Sequence of chain 1.C:
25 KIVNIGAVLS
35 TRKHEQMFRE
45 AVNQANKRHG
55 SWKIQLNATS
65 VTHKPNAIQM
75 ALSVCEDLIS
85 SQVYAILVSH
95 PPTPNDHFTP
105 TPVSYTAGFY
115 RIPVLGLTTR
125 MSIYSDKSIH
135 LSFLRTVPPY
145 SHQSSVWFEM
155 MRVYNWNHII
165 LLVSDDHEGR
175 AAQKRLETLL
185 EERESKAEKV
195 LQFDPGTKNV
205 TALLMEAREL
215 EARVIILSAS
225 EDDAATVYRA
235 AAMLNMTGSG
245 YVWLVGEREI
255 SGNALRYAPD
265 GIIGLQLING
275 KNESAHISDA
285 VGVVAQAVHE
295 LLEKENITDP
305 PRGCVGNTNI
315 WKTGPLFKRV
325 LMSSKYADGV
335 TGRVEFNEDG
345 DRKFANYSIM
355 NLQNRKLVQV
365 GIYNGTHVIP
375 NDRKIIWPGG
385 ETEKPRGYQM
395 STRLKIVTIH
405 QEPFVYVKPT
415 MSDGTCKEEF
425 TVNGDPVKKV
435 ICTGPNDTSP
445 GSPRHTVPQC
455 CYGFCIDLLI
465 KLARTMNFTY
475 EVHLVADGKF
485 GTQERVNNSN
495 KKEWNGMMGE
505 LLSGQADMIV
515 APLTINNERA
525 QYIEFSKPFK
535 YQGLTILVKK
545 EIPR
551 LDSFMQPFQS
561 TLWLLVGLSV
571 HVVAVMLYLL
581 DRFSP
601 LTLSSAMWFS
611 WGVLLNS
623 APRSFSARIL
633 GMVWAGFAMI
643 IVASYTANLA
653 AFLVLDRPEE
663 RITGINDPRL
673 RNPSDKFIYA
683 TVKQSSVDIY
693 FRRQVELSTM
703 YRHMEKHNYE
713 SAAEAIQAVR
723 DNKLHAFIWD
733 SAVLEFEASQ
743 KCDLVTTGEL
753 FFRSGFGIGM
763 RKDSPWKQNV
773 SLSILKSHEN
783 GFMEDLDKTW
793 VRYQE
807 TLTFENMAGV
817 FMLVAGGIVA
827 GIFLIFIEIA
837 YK

A protein and the small-molecule ligand that binds it are described below.
Small molecule (SMILES): CC(=O)N[C@@H]1[C@@H](O)[C@H](O)[C@@H](CO)O[C@H]1O

Binding-site contacts:
Ligand atom C7 contacts residue ASN440 of chain 1.C at 4.0 Å.
Ligand atom C6 contacts residue ARG448 of chain 1.C at 3.4 Å.
Ligand atom O6 contacts residue ARG448 of chain 1.C at 3.0 Å (salt-bridge).
Ligand atom O5 contacts residue HIS449 of chain 1.C at 3.4 Å.
Ligand atom O5 contacts residue SER446 of chain 1.C at 3.3 Å (h-bond).
Ligand atom C6 contacts residue SER446 of chain 1.C at 3.4 Å.
Ligand atom C6 contacts residue HIS449 of chain 1.C at 3.7 Å.
Ligand atom C1 contacts residue ASP441 of chain 1.C at 4.5 Å.
Ligand atom C8 contacts residue ASN440 of chain 1.C at 3.7 Å.
Ligand atom C1 contacts residue SER446 of chain 1.C at 4.1 Å.
Ligand atom C5 contacts residue SER446 of chain 1.C at 3.4 Å.
Ligand atom O6 contacts residue HIS449 of chain 1.C at 3.3 Å.
Ligand atom C2 contacts residue ASN440 of chain 1.C at 2.4 Å.
Ligand atom C3 contacts residue ASN440 of chain 1.C at 3.6 Å.
Ligand atom O3 contacts residue ASN440 of chain 1.C at 3.8 Å.
Ligand atom C1 contacts residue ASN440 of chain 1.C at 1.4 Å.
Ligand atom C5 contacts residue ASN440 of chain 1.C at 3.7 Å.
Ligand atom O6 contacts residue PRO447 of chain 1.C at 3.5 Å.
Ligand atom O3 contacts residue HIS449 of chain 1.C at 3.7 Å.
Ligand atom C5 contacts residue HIS449 of chain 1.C at 4.3 Å.
Ligand atom O6 contacts residue SER446 of chain 1.C at 2.4 Å (h-bond).
Ligand atom C1 contacts residue HIS449 of chain 1.C at 4.4 Å.
Ligand atom O5 contacts residue ASN440 of chain 1.C at 2.4 Å (h-bond).
Ligand atom C4 contacts residue ASN440 of chain 1.C at 4.3 Å.
Ligand atom N2 contacts residue ASN440 of chain 1.C at 3.3 Å (h-bond).